Sequence of chain 1.E:
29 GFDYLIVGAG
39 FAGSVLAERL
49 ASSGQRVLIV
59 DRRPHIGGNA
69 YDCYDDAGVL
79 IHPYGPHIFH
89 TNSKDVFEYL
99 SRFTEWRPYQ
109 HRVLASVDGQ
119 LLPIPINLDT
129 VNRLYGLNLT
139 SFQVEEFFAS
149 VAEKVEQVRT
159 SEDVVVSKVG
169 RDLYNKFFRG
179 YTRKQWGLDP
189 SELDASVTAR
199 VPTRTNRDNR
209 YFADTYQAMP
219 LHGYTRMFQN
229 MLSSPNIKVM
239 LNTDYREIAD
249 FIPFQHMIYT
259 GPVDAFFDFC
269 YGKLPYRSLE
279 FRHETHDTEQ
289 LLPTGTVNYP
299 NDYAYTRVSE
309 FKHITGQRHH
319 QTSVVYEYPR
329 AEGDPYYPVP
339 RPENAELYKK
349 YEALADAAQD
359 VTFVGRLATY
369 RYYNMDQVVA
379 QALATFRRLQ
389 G

The small molecule below binds the protein below.
Small molecule (SMILES): O=c1ccn([C@@H]2O[C@H](CO[P](=O)(O)O[P](=O)(O)O[C@H]3O[C@H](CO)[C@H](O)[C@H](O)[C@H]3O)[C@@H](O)[C@H]2O)c(=O)[nH]1

Binding-site contacts:
Ligand atom O2 contacts residue PHE175 of chain 1.E at 3.4 Å (h-bond).
Ligand atom O2 contacts residue THR180 of chain 1.E at 3.6 Å (h-bond).
Ligand atom O2B contacts residue TYR335 of chain 1.E at 3.3 Å.
Ligand atom O4 contacts residue ASN296 of chain 1.E at 2.9 Å (h-bond).
Ligand atom O3' contacts residue TYR209 of chain 1.E at 3.4 Å.
Ligand atom C3' contacts residue TYR209 of chain 1.E at 3.6 Å (hydrophobic).
Ligand atom O2' contacts residue ARG198 of chain 1.E at 2.9 Å (salt-bridge).
Ligand atom O5' contacts residue FAD1 of chain 1.S at 3.6 Å (h-bond).
Ligand atom C6' contacts residue ARG305 of chain 1.E at 3.5 Å.
Ligand atom O3D contacts residue TRP184 of chain 1.E at 2.9 Å (h-bond).
Ligand atom O3' contacts residue PHE210 of chain 1.E at 3.0 Å.
Ligand atom O4' contacts residue PHE210 of chain 1.E at 3.2 Å.
Ligand atom O3B contacts residue ARG305 of chain 1.E at 3.0 Å (salt-bridge).
Ligand atom O2' contacts residue ASN372 of chain 1.E at 3.6 Å.
Ligand atom O2A contacts residue ARG198 of chain 1.E at 3.2 Å (salt-bridge).
Ligand atom O1B contacts residue TYR335 of chain 1.E at 2.9 Å (h-bond).
Ligand atom C1' contacts residue FAD1 of chain 1.S at 3.5 Å.
Ligand atom C5' contacts residue ARG305 of chain 1.E at 3.1 Å.
Ligand atom O4D contacts residue THR196 of chain 1.E at 3.6 Å.
Ligand atom C4' contacts residue TYR209 of chain 1.E at 3.5 Å (hydrophobic).
Ligand atom N3 contacts residue TYR179 of chain 1.E at 3.4 Å.
Ligand atom O6' contacts residue HIS109 of chain 1.E at 3.2 Å (h-bond).
Ligand atom N3 contacts residue PHE175 of chain 1.E at 3.2 Å (h-bond).
Ligand atom O2D contacts residue THR196 of chain 1.E at 3.2 Å.
Ligand atom O2D contacts residue THR180 of chain 1.E at 3.2 Å (h-bond).
Ligand atom C2 contacts residue PHE176 of chain 1.E at 3.6 Å (hydrophobic).
Ligand atom O1B contacts residue ARG305 of chain 1.E at 3.4 Å (salt-bridge).
Ligand atom C4 contacts residue ASN296 of chain 1.E at 3.6 Å.
Ligand atom O1A contacts residue TYR209 of chain 1.E at 2.8 Å (h-bond).
Ligand atom O2B contacts residue TYR370 of chain 1.E at 2.9 Å (h-bond).
Ligand atom O2 contacts residue PHE176 of chain 1.E at 3.0 Å.
Ligand atom O4' contacts residue FAD1 of chain 1.S at 3.3 Å (h-bond).
Ligand atom O2 contacts residue TYR179 of chain 1.E at 3.3 Å.
Ligand atom O2D contacts residue VAL195 of chain 1.E at 3.4 Å.
Ligand atom C5 contacts residue ASN296 of chain 1.E at 3.6 Å.
Ligand atom O5' contacts residue ARG305 of chain 1.E at 3.2 Å (salt-bridge).
Ligand atom C2 contacts residue TYR179 of chain 1.E at 3.6 Å (hydrophobic).
Ligand atom PB contacts residue TYR370 of chain 1.E at 3.4 Å.
Ligand atom O3A contacts residue TYR370 of chain 1.E at 3.1 Å (h-bond).
Ligand atom O2D contacts residue TRP184 of chain 1.E at 3.5 Å (h-bond).